Sequence of chain 1.A:
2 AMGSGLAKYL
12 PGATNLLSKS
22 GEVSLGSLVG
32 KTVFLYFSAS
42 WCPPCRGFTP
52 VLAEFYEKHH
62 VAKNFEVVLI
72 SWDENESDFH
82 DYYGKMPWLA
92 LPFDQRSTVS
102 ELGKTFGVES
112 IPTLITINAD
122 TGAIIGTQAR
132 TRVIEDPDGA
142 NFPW

A protein and the small-molecule ligand that binds it are described below.
Small molecule (SMILES): Cc1nc2scc(-c3ccc(F)cc3)c2c(=O)[nH]1

Binding-site contacts:
Ligand atom C15 contacts residue ILE112 of chain 1.A at 3.6 Å (hydrophobic).
Ligand atom S05 contacts residue ILE112 of chain 1.A at 3.7 Å.
Ligand atom C11 contacts residue SER111 of chain 1.A at 4.1 Å.
Ligand atom C09 contacts residue GLU110 of chain 1.A at 4.1 Å.
Ligand atom N18 contacts residue CYS43 of chain 1.A at 4.4 Å.
Ligand atom N03 contacts residue TRP42 of chain 1.A at 3.6 Å.
Ligand atom O17 contacts residue ILE112 of chain 1.A at 3.5 Å (h-bond).
Ligand atom C14 contacts residue ILE112 of chain 1.A at 4.4 Å (hydrophobic).
Ligand atom F12 contacts residue VAL109 of chain 1.A at 3.3 Å.
Ligand atom C13 contacts residue TRP73 of chain 1.A at 3.9 Å (hydrophobic).
Ligand atom N03 contacts residue ILE112 of chain 1.A at 3.6 Å.
Ligand atom C14 contacts residue TRP73 of chain 1.A at 3.6 Å (hydrophobic).
Ligand atom C16 contacts residue SER111 of chain 1.A at 4.4 Å.
Ligand atom C11 contacts residue VAL109 of chain 1.A at 3.9 Å (hydrophobic).
Ligand atom N18 contacts residue ILE112 of chain 1.A at 3.9 Å.
Ligand atom C11 contacts residue GLU110 of chain 1.A at 3.4 Å.
Ligand atom C06 contacts residue ILE112 of chain 1.A at 4.3 Å (hydrophobic).
Ligand atom C09 contacts residue SER111 of chain 1.A at 4.3 Å.
Ligand atom S05 contacts residue TRP42 of chain 1.A at 3.7 Å.
Ligand atom C13 contacts residue VAL109 of chain 1.A at 3.7 Å (hydrophobic).
Ligand atom S05 contacts residue TRP73 of chain 1.A at 3.7 Å.
Ligand atom C16 contacts residue ILE112 of chain 1.A at 3.8 Å (hydrophobic).
Ligand atom C13 contacts residue SER111 of chain 1.A at 4.1 Å.
Ligand atom F12 contacts residue GLU110 of chain 1.A at 3.4 Å.
Ligand atom C10 contacts residue SER111 of chain 1.A at 4.4 Å.
Ligand atom C07 contacts residue ILE112 of chain 1.A at 4.2 Å (hydrophobic).
Ligand atom N03 contacts residue CYS43 of chain 1.A at 4.1 Å.
Ligand atom C10 contacts residue GLU110 of chain 1.A at 3.4 Å.
Ligand atom C04 contacts residue ILE112 of chain 1.A at 3.5 Å (hydrophobic).
Ligand atom F12 contacts residue SER111 of chain 1.A at 4.4 Å.
Ligand atom C14 contacts residue SER111 of chain 1.A at 4.3 Å.
Ligand atom O17 contacts residue SER111 of chain 1.A at 3.4 Å.
Ligand atom C02 contacts residue ILE112 of chain 1.A at 3.9 Å (hydrophobic).
Ligand atom C04 contacts residue TRP42 of chain 1.A at 4.1 Å (hydrophobic).
Ligand atom C13 contacts residue GLU110 of chain 1.A at 4.0 Å.
Ligand atom C08 contacts residue SER111 of chain 1.A at 4.3 Å.
Ligand atom C02 contacts residue CYS43 of chain 1.A at 3.7 Å (hydrophobic).
Ligand atom C01 contacts residue CYS43 of chain 1.A at 3.1 Å (hydrophobic).
Ligand atom C06 contacts residue TRP73 of chain 1.A at 3.6 Å (hydrophobic).